This protein binds this small molecule.
Small molecule (SMILES): CC(C)[C@H](NC(=O)[C@H](Cc1ccc(O)cc1)NC(=O)[C@H](CC(=O)O)NC(=O)[C@@H](N)Cc1ccc(OP(=O)(O)O)cc1)C(=O)N[C@H](C=O)CC1=NC=NC1

Sequence of chain 1.C:
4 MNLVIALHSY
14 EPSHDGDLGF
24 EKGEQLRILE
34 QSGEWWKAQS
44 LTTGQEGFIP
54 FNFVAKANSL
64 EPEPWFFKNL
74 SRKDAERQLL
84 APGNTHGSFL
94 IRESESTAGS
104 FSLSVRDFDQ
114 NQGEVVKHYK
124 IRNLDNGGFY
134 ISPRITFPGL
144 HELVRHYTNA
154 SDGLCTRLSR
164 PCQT

Binding-site contacts:
Ligand atom P contacts residue ARG95 of chain 1.C at 3.6 Å.
Ligand atom CZ contacts residue LYS123 of chain 1.C at 3.4 Å.
Ligand atom CZ contacts residue ARG75 of chain 1.C at 3.6 Å.
Ligand atom CD2 contacts residue LYS123 of chain 1.C at 3.8 Å.
Ligand atom OH contacts residue SER105 of chain 1.C at 3.4 Å (h-bond).
Ligand atom O3P contacts residue SER105 of chain 1.C at 3.5 Å (h-bond).
Ligand atom CE1 contacts residue LYS123 of chain 1.C at 3.9 Å.
Ligand atom N contacts residue HIS121 of chain 1.C at 2.9 Å (h-bond).
Ligand atom N contacts residue ARG75 of chain 1.C at 3.8 Å.
Ligand atom OH contacts residue LYS123 of chain 1.C at 3.3 Å.
Ligand atom O1P contacts residue ARG75 of chain 1.C at 3.5 Å (salt-bridge).
Ligand atom CD2 contacts residue HIS121 of chain 1.C at 3.6 Å.
Ligand atom P contacts residue SER105 of chain 1.C at 3.8 Å.
Ligand atom C contacts residue HIS121 of chain 1.C at 3.7 Å.
Ligand atom CG1 contacts residue SER135 of chain 1.C at 3.7 Å.
Ligand atom CB contacts residue TYR122 of chain 1.C at 3.5 Å (hydrophobic).
Ligand atom CA contacts residue GLY156 of chain 1.C at 3.6 Å.
Ligand atom O3P contacts residue SER97 of chain 1.C at 2.8 Å (h-bond).
Ligand atom CE1 contacts residue ARG75 of chain 1.C at 3.7 Å.
Ligand atom CD1 contacts residue HIS17 of chain 1.B at 3.8 Å.
Ligand atom C contacts residue GLY156 of chain 1.C at 3.8 Å.
Ligand atom OD1 contacts residue LYS120 of chain 1.C at 3.5 Å.
Ligand atom CG2 contacts residue GLY156 of chain 1.C at 3.2 Å.
Ligand atom CB contacts residue HIS121 of chain 1.C at 3.8 Å.
Ligand atom OD1 contacts residue HIS121 of chain 1.C at 3.0 Å (h-bond).
Ligand atom CG2 contacts residue SER135 of chain 1.C at 3.6 Å.
Ligand atom CB contacts residue SER135 of chain 1.C at 3.8 Å.
Ligand atom O2P contacts residue ARG75 of chain 1.C at 2.9 Å (salt-bridge).
Ligand atom N contacts residue GLY156 of chain 1.C at 3.2 Å (h-bond).
Ligand atom OD2 contacts residue LYS120 of chain 1.C at 3.3 Å.
Ligand atom O contacts residue TYR122 of chain 1.C at 3.7 Å.
Ligand atom O2P contacts residue ARG95 of chain 1.C at 2.6 Å (salt-bridge).
Ligand atom CE2 contacts residue LYS123 of chain 1.C at 3.4 Å.
Ligand atom CA contacts residue HIS121 of chain 1.C at 3.5 Å.
Ligand atom CE2 contacts residue ARG75 of chain 1.C at 3.8 Å.
Ligand atom O3P contacts residue ARG95 of chain 1.C at 3.6 Å (salt-bridge).
Ligand atom CG contacts residue LYS120 of chain 1.C at 3.6 Å.
Ligand atom P contacts residue ARG75 of chain 1.C at 3.7 Å.
Ligand atom O contacts residue GLY156 of chain 1.C at 3.8 Å.
Ligand atom O contacts residue TYR122 of chain 1.C at 3.8 Å.

Sequence of chain 1.B:
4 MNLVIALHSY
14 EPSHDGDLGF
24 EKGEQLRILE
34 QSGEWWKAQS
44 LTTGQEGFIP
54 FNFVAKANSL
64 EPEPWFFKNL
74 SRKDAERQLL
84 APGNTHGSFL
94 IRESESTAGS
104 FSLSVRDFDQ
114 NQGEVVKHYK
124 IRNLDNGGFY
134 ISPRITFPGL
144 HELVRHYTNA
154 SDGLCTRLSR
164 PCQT